Sequence of chain 1.H:
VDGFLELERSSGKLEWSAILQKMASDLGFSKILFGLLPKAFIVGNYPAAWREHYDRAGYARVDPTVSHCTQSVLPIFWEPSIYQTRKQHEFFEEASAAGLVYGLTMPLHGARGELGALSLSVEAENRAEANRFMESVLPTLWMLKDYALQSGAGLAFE

Binding-site contacts:
Ligand atom C32 contacts residue TRP88 of chain 1.H at 3.4 Å (hydrophobic).
Ligand atom C25 contacts residue PHE101 of chain 1.H at 3.7 Å (hydrophobic).
Ligand atom C19 contacts residue GLY126 of chain 1.H at 3.7 Å.
Ligand atom C09 contacts residue TYR64 of chain 1.H at 3.5 Å (hydrophobic).
Ligand atom BR1 contacts residue LEU36 of chain 1.H at 3.8 Å.
Ligand atom O01 contacts residue SER129 of chain 1.H at 3.3 Å (h-bond).
Ligand atom C06 contacts residue TYR64 of chain 1.H at 3.5 Å (hydrophobic).
Ligand atom N26 contacts residue TYR56 of chain 1.H at 3.7 Å.
Ligand atom O21 contacts residue GLY38 of chain 1.H at 3.6 Å.
Ligand atom O28 contacts residue TYR56 of chain 1.H at 3.3 Å.
Ligand atom C04 contacts residue ASP73 of chain 1.H at 3.5 Å.
Ligand atom C05 contacts residue TYR64 of chain 1.H at 3.6 Å (hydrophobic).
Ligand atom C29 contacts residue PHE101 of chain 1.H at 3.7 Å (hydrophobic).
Ligand atom N03 contacts residue THR75 of chain 1.H at 3.7 Å.
Ligand atom N03 contacts residue ASP73 of chain 1.H at 2.6 Å (salt-bridge).
Ligand atom O27 contacts residue TRP60 of chain 1.H at 3.3 Å (h-bond).
Ligand atom C30 contacts residue TYR93 of chain 1.H at 3.6 Å (hydrophobic).
Ligand atom C32 contacts residue ASP73 of chain 1.H at 3.8 Å.
Ligand atom C22 contacts residue LEU39 of chain 1.H at 3.4 Å (hydrophobic).
Ligand atom C31 contacts residue TRP88 of chain 1.H at 3.4 Å (hydrophobic).
Ligand atom C30 contacts residue TRP88 of chain 1.H at 3.5 Å (hydrophobic).
Ligand atom O23 contacts residue LEU36 of chain 1.H at 3.5 Å.
Ligand atom BR2 contacts residue ILE52 of chain 1.H at 3.8 Å.
Ligand atom O01 contacts residue TYR56 of chain 1.H at 2.8 Å (h-bond).
Ligand atom C32 contacts residue THR75 of chain 1.H at 3.6 Å.
Ligand atom BR1 contacts residue TYR56 of chain 1.H at 3.8 Å.
Ligand atom C24 contacts residue TRP88 of chain 1.H at 3.8 Å (hydrophobic).
Ligand atom BR1 contacts residue TRP60 of chain 1.H at 3.5 Å.
Ligand atom C12 contacts residue TYR64 of chain 1.H at 3.6 Å (hydrophobic).
Ligand atom C10 contacts residue TYR64 of chain 1.H at 3.5 Å (hydrophobic).
Ligand atom BR1 contacts residue TYR64 of chain 1.H at 3.6 Å.
Ligand atom C22 contacts residue LEU40 of chain 1.H at 3.6 Å (hydrophobic).
Ligand atom C07 contacts residue LEU36 of chain 1.H at 3.5 Å (hydrophobic).
Ligand atom C16 contacts residue ALA127 of chain 1.H at 3.6 Å (hydrophobic).
Ligand atom O28 contacts residue TRP60 of chain 1.H at 3.3 Å (h-bond).
Ligand atom O27 contacts residue LEU110 of chain 1.H at 3.1 Å.
Ligand atom C22 contacts residue GLY38 of chain 1.H at 3.5 Å.
Ligand atom C02 contacts residue ASP73 of chain 1.H at 3.7 Å.
Ligand atom N26 contacts residue TRP60 of chain 1.H at 3.7 Å.
Ligand atom C07 contacts residue TYR64 of chain 1.H at 3.6 Å (hydrophobic).

A protein and the small-molecule ligand that binds it are described below.
Small molecule (SMILES): COc1ccccc1C(=O)Oc1c(Br)cc(Br)cc1CNC(=O)c1ccccc1[N+](=O)[O-]